The small molecule below binds the protein below.
Small molecule (SMILES): C[C@H]1CO[C@H](c2ccccc2Cl)CN1

Sequence of chain 1.B:
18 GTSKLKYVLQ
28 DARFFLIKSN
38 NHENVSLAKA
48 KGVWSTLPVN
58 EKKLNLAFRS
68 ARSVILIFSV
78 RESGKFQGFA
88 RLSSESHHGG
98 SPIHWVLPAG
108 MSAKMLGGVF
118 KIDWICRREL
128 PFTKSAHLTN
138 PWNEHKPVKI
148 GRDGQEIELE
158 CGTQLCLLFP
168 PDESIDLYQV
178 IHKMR

Binding-site contacts:
Ligand atom C05 contacts residue HIS101 of chain 1.B at 4.0 Å.
Ligand atom C06 contacts residue HIS101 of chain 1.B at 4.2 Å.
Ligand atom CL1 contacts residue HIS101 of chain 1.B at 3.5 Å.
Ligand atom CL1 contacts residue TRP102 of chain 1.B at 3.7 Å.
Ligand atom C10 contacts residue HIS101 of chain 1.B at 3.6 Å.
Ligand atom C14 contacts residue HIS101 of chain 1.B at 3.4 Å.
Ligand atom C11 contacts residue HIS101 of chain 1.B at 3.7 Å.
Ligand atom C11 contacts residue TRP102 of chain 1.B at 4.0 Å (hydrophobic).
Ligand atom C09 contacts residue VAL103 of chain 1.B at 4.2 Å (hydrophobic).
Ligand atom C01 contacts residue HIS101 of chain 1.B at 4.1 Å.
Ligand atom C10 contacts residue TRP102 of chain 1.B at 3.4 Å (hydrophobic).
Ligand atom O13 contacts residue HIS101 of chain 1.B at 3.8 Å.
Ligand atom C10 contacts residue VAL103 of chain 1.B at 4.4 Å (hydrophobic).
Ligand atom C09 contacts residue HIS101 of chain 1.B at 4.4 Å.